Binding-site contacts:
Ligand atom C37 contacts residue GLU293 of chain 1.C at 3.6 Å.
Ligand atom C07 contacts residue ILE288 of chain 1.C at 3.6 Å (hydrophobic).
Ligand atom C05 contacts residue ASN289 of chain 1.C at 3.4 Å.
Ligand atom C10 contacts residue SER242 of chain 1.C at 3.4 Å.
Ligand atom N18 contacts residue GLY339 of chain 1.C at 3.2 Å (h-bond).
Ligand atom F32 contacts residue GLU293 of chain 1.C at 3.1 Å.
Ligand atom O01 contacts residue ASN289 of chain 1.C at 3.6 Å (h-bond).
Ligand atom N36 contacts residue GLU293 of chain 1.C at 3.2 Å (salt-bridge).
Ligand atom C17 contacts residue GLY339 of chain 1.C at 3.3 Å.
Ligand atom O01 contacts residue MET290 of chain 1.C at 3.1 Å (h-bond).
Ligand atom C34 contacts residue GLY339 of chain 1.C at 3.5 Å.
Ligand atom N38 contacts residue GLU293 of chain 1.C at 3.2 Å (salt-bridge).
Ligand atom F11 contacts residue SER140 of chain 1.C at 3.5 Å.
Ligand atom O13 contacts residue MET341 of chain 1.C at 3.4 Å.
Ligand atom F24 contacts residue ASP340 of chain 1.C at 3.4 Å.
Ligand atom O20 contacts residue TRP291 of chain 1.C at 3.1 Å (h-bond).
Ligand atom F24 contacts residue ARG342 of chain 1.C at 2.8 Å.
Ligand atom C19 contacts residue GLY339 of chain 1.C at 3.3 Å.
Ligand atom C05 contacts residue GLU237 of chain 1.C at 3.6 Å.
Ligand atom F32 contacts residue GLN292 of chain 1.C at 3.5 Å.
Ligand atom N04 contacts residue ASN289 of chain 1.C at 2.8 Å (h-bond).
Ligand atom O33 contacts residue ASP340 of chain 1.C at 3.4 Å.
Ligand atom CL09 contacts residue ASN244 of chain 1.C at 3.6 Å.
Ligand atom C37 contacts residue MET290 of chain 1.C at 3.2 Å (hydrophobic).
Ligand atom N04 contacts residue GLU237 of chain 1.C at 3.4 Å.
Ligand atom N38 contacts residue GLY295 of chain 1.C at 3.2 Å (h-bond).
Ligand atom C02 contacts residue MET290 of chain 1.C at 3.5 Å (hydrophobic).
Ligand atom N36 contacts residue MET290 of chain 1.C at 2.7 Å (h-bond).
Ligand atom C16 contacts residue GLY339 of chain 1.C at 3.5 Å.
Ligand atom O13 contacts residue GLY339 of chain 1.C at 3.4 Å (h-bond).
Ligand atom C45 contacts residue GLY338 of chain 1.C at 3.5 Å.
Ligand atom N14 contacts residue GLY339 of chain 1.C at 2.9 Å (h-bond).
Ligand atom F11 contacts residue VAL139 of chain 1.C at 3.5 Å.
Ligand atom C21 contacts residue TRP291 of chain 1.C at 3.2 Å (hydrophobic).
Ligand atom N38 contacts residue MET290 of chain 1.C at 2.9 Å (h-bond).
Ligand atom C06 contacts residue ILE288 of chain 1.C at 3.5 Å (hydrophobic).
Ligand atom CL09 contacts residue PHE243 of chain 1.C at 3.5 Å.
Ligand atom O33 contacts residue GLY339 of chain 1.C at 3.6 Å (h-bond).
Ligand atom C06 contacts residue ASN289 of chain 1.C at 3.0 Å.
Ligand atom F11 contacts residue SER242 of chain 1.C at 3.2 Å.

The small molecule below binds the protein below.
Small molecule (SMILES): [H]/N=C(/N)NC[C@@H]1[C@@H](NC(=O)C(=O)Nc2ccc(Cl)c(F)c2)c2ccc(CNC)cc2N1C(=O)OCc1c(F)c(F)c(F)c(F)c1F

Sequence of chain 1.C:
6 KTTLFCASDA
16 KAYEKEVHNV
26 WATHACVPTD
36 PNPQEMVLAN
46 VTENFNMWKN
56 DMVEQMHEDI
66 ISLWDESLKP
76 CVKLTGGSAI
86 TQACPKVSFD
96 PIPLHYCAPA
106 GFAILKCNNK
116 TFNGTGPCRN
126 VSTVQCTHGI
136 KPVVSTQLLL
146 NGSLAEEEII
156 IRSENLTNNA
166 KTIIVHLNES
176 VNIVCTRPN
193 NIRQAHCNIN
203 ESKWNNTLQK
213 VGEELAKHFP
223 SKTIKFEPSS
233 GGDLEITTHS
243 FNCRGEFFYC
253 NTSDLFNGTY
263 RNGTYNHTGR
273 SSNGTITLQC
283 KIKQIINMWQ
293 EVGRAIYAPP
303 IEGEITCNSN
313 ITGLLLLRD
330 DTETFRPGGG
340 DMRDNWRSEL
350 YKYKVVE